Sequence of chain 1.A:
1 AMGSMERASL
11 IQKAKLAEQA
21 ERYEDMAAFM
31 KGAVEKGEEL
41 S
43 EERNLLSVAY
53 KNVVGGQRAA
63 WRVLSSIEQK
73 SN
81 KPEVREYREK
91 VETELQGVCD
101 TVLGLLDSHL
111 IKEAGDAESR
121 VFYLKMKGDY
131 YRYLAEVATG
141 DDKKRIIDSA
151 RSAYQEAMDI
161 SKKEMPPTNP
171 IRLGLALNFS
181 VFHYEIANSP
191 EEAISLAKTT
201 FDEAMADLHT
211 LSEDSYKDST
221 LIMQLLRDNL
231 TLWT

Sequence of chain 1.B:
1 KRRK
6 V

Binding-site contacts:
Ligand atom CAM contacts residue GLY174 of chain 1.A at 4.2 Å.
Ligand atom CAW contacts residue ASN46 of chain 1.A at 3.8 Å.
Ligand atom O2 contacts residue ASP218 of chain 1.A at 2.8 Å (salt-bridge).
Ligand atom CAQ contacts residue ILE171 of chain 1.A at 3.8 Å (hydrophobic).
Ligand atom CAM contacts residue ILE222 of chain 1.A at 4.0 Å (hydrophobic).
Ligand atom CAI contacts residue PRO170 of chain 1.A at 4.2 Å (hydrophobic).
Ligand atom O5 contacts residue ASN46 of chain 1.A at 3.6 Å (h-bond).
Ligand atom CAH contacts residue ASP218 of chain 1.A at 4.2 Å.
Ligand atom OAA contacts residue LYS125 of chain 1.A at 2.8 Å (salt-bridge).
Ligand atom C2 contacts residue ASP218 of chain 1.A at 3.8 Å.
Ligand atom CAQ contacts residue PHE122 of chain 1.A at 3.7 Å (hydrophobic).
Ligand atom CAU contacts residue ILE222 of chain 1.A at 3.9 Å (hydrophobic).
Ligand atom CAP contacts residue PHE122 of chain 1.A at 3.6 Å (hydrophobic).
Ligand atom CBI contacts residue PHE122 of chain 1.A at 3.6 Å (hydrophobic).
Ligand atom CAU contacts residue VAL6 of chain 1.B at 4.0 Å (hydrophobic).
Ligand atom OAR contacts residue PRO170 of chain 1.A at 3.8 Å.
Ligand atom CBI contacts residue LYS125 of chain 1.A at 3.6 Å.
Ligand atom CAM contacts residue PRO170 of chain 1.A at 3.4 Å (hydrophobic).
Ligand atom C1 contacts residue ASN46 of chain 1.A at 3.7 Å.
Ligand atom CAJ contacts residue VAL50 of chain 1.A at 4.1 Å (hydrophobic).
Ligand atom CAQ contacts residue ASN46 of chain 1.A at 3.7 Å.
Ligand atom CAP contacts residue LYS125 of chain 1.A at 3.9 Å.
Ligand atom CAO contacts residue VAL6 of chain 1.B at 3.9 Å (hydrophobic).
Ligand atom CAT contacts residue ASP218 of chain 1.A at 3.9 Å.
Ligand atom CAN contacts residue ILE171 of chain 1.A at 4.2 Å (hydrophobic).
Ligand atom O6 contacts residue VAL50 of chain 1.A at 4.1 Å.
Ligand atom CAU contacts residue ASP218 of chain 1.A at 3.8 Å.
Ligand atom CAW contacts residue VAL50 of chain 1.A at 3.9 Å (hydrophobic).
Ligand atom CAK contacts residue VAL6 of chain 1.B at 4.0 Å (hydrophobic).
Ligand atom CBI contacts residue MET126 of chain 1.A at 3.5 Å (hydrophobic).
Ligand atom CAI contacts residue ASP218 of chain 1.A at 3.5 Å.
Ligand atom CAW contacts residue SER49 of chain 1.A at 3.9 Å.
Ligand atom C1 contacts residue ASP218 of chain 1.A at 4.1 Å.
Ligand atom CAM contacts residue ILE171 of chain 1.A at 4.2 Å (hydrophobic).
Ligand atom CAV contacts residue LEU221 of chain 1.A at 4.1 Å (hydrophobic).
Ligand atom CAO contacts residue LYS125 of chain 1.A at 3.9 Å.
Ligand atom OAR contacts residue ASP218 of chain 1.A at 3.0 Å (salt-bridge).
Ligand atom CAB contacts residue PRO170 of chain 1.A at 4.2 Å (hydrophobic).
Ligand atom CAN contacts residue LYS125 of chain 1.A at 3.9 Å.
Ligand atom O1 contacts residue ASP218 of chain 1.A at 3.5 Å (salt-bridge).

The small molecule below binds the protein below.
Small molecule (SMILES): COC[C@H]1CC[C@@H]2/C1=C\[C@@]1(C)CCC(C(C)C)=C1[C@@H](O[C@H]1O[C@H](CO)[C@@H](O)[C@H](O)[C@H]1O)[C@H](O)[C@@H]2C